This small molecule binds to this protein.
Small molecule (SMILES): O=C([O-])C(=O)[O-]

Binding-site contacts:
Ligand atom C1 contacts residue THR244 of chain 1.H at 4.1 Å.
Ligand atom O1 contacts residue LYS186 of chain 1.H at 3.5 Å (salt-bridge).
Ligand atom O2 contacts residue ARG210 of chain 1.H at 3.7 Å.
Ligand atom C1 contacts residue GLU188 of chain 1.H at 3.5 Å.
Ligand atom O2 contacts residue ALA209 of chain 1.H at 3.4 Å.
Ligand atom O1 contacts residue MG1 of chain 1.WA at 3.9 Å.
Ligand atom O1 contacts residue Y3Z1 of chain 1.YA at 3.2 Å (h-bond).
Ligand atom C2 contacts residue Y3Z1 of chain 1.YA at 3.5 Å.
Ligand atom O3 contacts residue LYS186 of chain 1.H at 2.6 Å (salt-bridge).
Ligand atom O3 contacts residue GLU188 of chain 1.H at 3.0 Å (salt-bridge).
Ligand atom O1 contacts residue ARG87 of chain 1.H at 4.1 Å.
Ligand atom O2 contacts residue Y3Z1 of chain 1.YA at 3.6 Å.
Ligand atom O1 contacts residue THR244 of chain 1.H at 3.6 Å.
Ligand atom C2 contacts residue THR244 of chain 1.H at 3.7 Å.
Ligand atom C1 contacts residue ALA209 of chain 1.H at 3.8 Å (hydrophobic).
Ligand atom O2 contacts residue ASP212 of chain 1.H at 3.9 Å.
Ligand atom C1 contacts residue LYS186 of chain 1.H at 3.4 Å.
Ligand atom O4 contacts residue MG1 of chain 1.WA at 1.9 Å.
Ligand atom O4 contacts residue GLY211 of chain 1.H at 3.7 Å.
Ligand atom O4 contacts residue ALA209 of chain 1.H at 3.8 Å.
Ligand atom O3 contacts residue ALA209 of chain 1.H at 4.3 Å.
Ligand atom C2 contacts residue GLY211 of chain 1.H at 3.8 Å.
Ligand atom O4 contacts residue Y3Z1 of chain 1.YA at 3.6 Å.
Ligand atom C2 contacts residue MG1 of chain 1.WA at 2.6 Å.
Ligand atom C2 contacts residue GLU188 of chain 1.H at 3.4 Å.
Ligand atom C1 contacts residue ASP212 of chain 1.H at 4.5 Å.
Ligand atom O2 contacts residue THR244 of chain 1.H at 2.6 Å (h-bond).
Ligand atom O1 contacts residue MET207 of chain 1.H at 4.4 Å.
Ligand atom O2 contacts residue MG1 of chain 1.WA at 3.8 Å.
Ligand atom O3 contacts residue Y3Z1 of chain 1.YA at 3.6 Å.
Ligand atom O4 contacts residue ASP212 of chain 1.H at 2.8 Å (salt-bridge).
Ligand atom O2 contacts residue GLY211 of chain 1.H at 2.9 Å (h-bond).
Ligand atom C2 contacts residue ASP212 of chain 1.H at 3.7 Å.
Ligand atom C1 contacts residue Y3Z1 of chain 1.YA at 3.1 Å.
Ligand atom C1 contacts residue MG1 of chain 1.WA at 2.6 Å.
Ligand atom O4 contacts residue GLU188 of chain 1.H at 2.8 Å (salt-bridge).
Ligand atom O3 contacts residue ASP212 of chain 1.H at 3.9 Å.
Ligand atom O3 contacts residue MG1 of chain 1.WA at 1.9 Å.
Ligand atom O1 contacts residue ALA209 of chain 1.H at 4.1 Å.
Ligand atom C2 contacts residue ALA209 of chain 1.H at 3.6 Å (hydrophobic).

Sequence of chain 1.H:
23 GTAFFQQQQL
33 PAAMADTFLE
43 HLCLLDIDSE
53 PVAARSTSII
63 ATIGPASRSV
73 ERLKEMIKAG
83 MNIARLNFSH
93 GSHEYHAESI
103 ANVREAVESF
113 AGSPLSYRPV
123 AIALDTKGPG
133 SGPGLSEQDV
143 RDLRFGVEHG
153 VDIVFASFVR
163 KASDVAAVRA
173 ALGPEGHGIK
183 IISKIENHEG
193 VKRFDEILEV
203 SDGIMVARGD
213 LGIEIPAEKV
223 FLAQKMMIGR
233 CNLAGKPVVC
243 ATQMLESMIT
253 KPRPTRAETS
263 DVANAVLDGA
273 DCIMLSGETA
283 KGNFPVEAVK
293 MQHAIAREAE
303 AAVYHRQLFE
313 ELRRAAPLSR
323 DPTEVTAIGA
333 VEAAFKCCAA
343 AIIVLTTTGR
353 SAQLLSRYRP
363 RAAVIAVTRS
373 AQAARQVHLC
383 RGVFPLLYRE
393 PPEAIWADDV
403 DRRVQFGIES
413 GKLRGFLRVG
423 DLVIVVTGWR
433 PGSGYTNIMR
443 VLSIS